Binding-site contacts:
Ligand atom C10 contacts residue SER192 of chain 1.B at 3.5 Å.
Ligand atom N4 contacts residue SER211 of chain 1.B at 2.9 Å (h-bond).
Ligand atom C5 contacts residue ASP186 of chain 1.B at 3.5 Å.
Ligand atom C15 contacts residue GLY213 of chain 1.B at 3.8 Å.
Ligand atom C14 contacts residue SER192 of chain 1.B at 3.5 Å.
Ligand atom C22 contacts residue GLY85 of chain 1.B at 3.8 Å.
Ligand atom C18 contacts residue GLY213 of chain 1.B at 3.1 Å.
Ligand atom C11 contacts residue GLY213 of chain 1.B at 3.4 Å.
Ligand atom O24 contacts residue HIS41 of chain 1.B at 3.4 Å (h-bond).
Ligand atom O13 contacts residue GLY213 of chain 1.B at 3.6 Å.
Ligand atom N27 contacts residue ASP186 of chain 1.B at 3.1 Å (salt-bridge).
Ligand atom N27 contacts residue SER187 of chain 1.B at 3.1 Å (h-bond).
Ligand atom C7 contacts residue GLY213 of chain 1.B at 3.6 Å.
Ligand atom O13 contacts residue GLY215 of chain 1.B at 3.2 Å (h-bond).
Ligand atom N27 contacts residue GLY223 of chain 1.B at 3.7 Å.
Ligand atom C21 contacts residue CYS188 of chain 1.B at 3.8 Å (hydrophobic).
Ligand atom C26 contacts residue ASP90 of chain 1.B at 3.8 Å.
Ligand atom C15 contacts residue TRP212 of chain 1.B at 3.6 Å (hydrophobic).
Ligand atom C22 contacts residue THR87 of chain 1.B at 3.6 Å.
Ligand atom N4 contacts residue HIS41 of chain 1.B at 3.4 Å (h-bond).
Ligand atom C20 contacts residue THR87 of chain 1.B at 3.7 Å.
Ligand atom C17 contacts residue TRP212 of chain 1.B at 3.6 Å (hydrophobic).
Ligand atom C26 contacts residue THR86 of chain 1.B at 3.5 Å.
Ligand atom C5 contacts residue SER187 of chain 1.B at 3.1 Å.
Ligand atom N27 contacts residue TRP212 of chain 1.B at 3.5 Å (h-bond).
Ligand atom C14 contacts residue SER211 of chain 1.B at 3.4 Å.
Ligand atom C26 contacts residue HIS41 of chain 1.B at 3.5 Å.
Ligand atom C18 contacts residue GLY215 of chain 1.B at 3.7 Å.
Ligand atom C5 contacts residue GLY215 of chain 1.B at 3.6 Å.
Ligand atom O24 contacts residue TRP212 of chain 1.B at 3.5 Å.
Ligand atom C11 contacts residue GLY215 of chain 1.B at 3.5 Å.
Ligand atom C11 contacts residue TRP212 of chain 1.B at 3.6 Å (hydrophobic).
Ligand atom C10 contacts residue SER211 of chain 1.B at 3.5 Å.
Ligand atom C10 contacts residue HIS41 of chain 1.B at 3.8 Å.
Ligand atom C3 contacts residue SER211 of chain 1.B at 3.5 Å.
Ligand atom C1 contacts residue HIS41 of chain 1.B at 3.8 Å.
Ligand atom C3 contacts residue TRP212 of chain 1.B at 3.8 Å (hydrophobic).
Ligand atom O24 contacts residue SER211 of chain 1.B at 3.2 Å (h-bond).
Ligand atom O25 contacts residue PRO169 of chain 1.B at 3.7 Å.
Ligand atom C5 contacts residue TRP212 of chain 1.B at 3.7 Å (hydrophobic).

Sequence of chain 1.B:
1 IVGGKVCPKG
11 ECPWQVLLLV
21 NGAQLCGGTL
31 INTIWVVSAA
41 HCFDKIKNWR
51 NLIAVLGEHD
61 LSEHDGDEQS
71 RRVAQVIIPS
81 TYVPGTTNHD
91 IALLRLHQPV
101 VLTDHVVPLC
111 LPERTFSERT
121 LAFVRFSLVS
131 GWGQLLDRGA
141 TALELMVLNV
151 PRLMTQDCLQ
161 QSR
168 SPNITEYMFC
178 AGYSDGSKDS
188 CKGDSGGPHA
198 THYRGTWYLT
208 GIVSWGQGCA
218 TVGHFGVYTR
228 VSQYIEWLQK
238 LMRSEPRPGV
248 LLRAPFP

The protein below binds the small molecule below.
Small molecule (SMILES): CO[C@H](C(=O)NCc1ccc(CN)cc1OCC(N)=O)c1ccc(O)cc1